Binding-site contacts:
Ligand atom C5 contacts residue PHE132 of chain 1.A at 4.0 Å (hydrophobic).
Ligand atom C17 contacts residue CYS75 of chain 1.A at 4.0 Å (hydrophobic).
Ligand atom C30 contacts residue TRP72 of chain 1.A at 3.5 Å (hydrophobic).
Ligand atom C21 contacts residue ILE152 of chain 1.A at 4.1 Å (hydrophobic).
Ligand atom C2 contacts residue LEU42 of chain 1.A at 3.6 Å (hydrophobic).
Ligand atom C8 contacts residue ALA82 of chain 1.A at 3.7 Å (hydrophobic).
Ligand atom C31 contacts residue HIS234 of chain 1.A at 4.0 Å.
Ligand atom O3 contacts residue LEU42 of chain 1.A at 3.6 Å.
Ligand atom C31 contacts residue CYS75 of chain 1.A at 3.6 Å (hydrophobic).
Ligand atom C9 contacts residue ALA82 of chain 1.A at 3.9 Å (hydrophobic).
Ligand atom C30 contacts residue TYR257 of chain 1.A at 4.1 Å (hydrophobic).
Ligand atom C28 contacts residue LEU146 of chain 1.A at 3.7 Å (hydrophobic).
Ligand atom C1 contacts residue CYS40 of chain 1.A at 4.1 Å (hydrophobic).
Ligand atom O24 contacts residue CYS75 of chain 1.A at 4.1 Å.
Ligand atom C28 contacts residue CYS148 of chain 1.A at 4.1 Å (hydrophobic).
Ligand atom N4 contacts residue LEU42 of chain 1.A at 3.6 Å.
Ligand atom C5 contacts residue LEU42 of chain 1.A at 3.7 Å (hydrophobic).
Ligand atom F16 contacts residue PHE143 of chain 1.A at 3.6 Å.
Ligand atom C29 contacts residue LEU146 of chain 1.A at 3.8 Å (hydrophobic).
Ligand atom F16 contacts residue PHE133 of chain 1.A at 2.9 Å.
Ligand atom C12 contacts residue LEU79 of chain 1.A at 4.2 Å (hydrophobic).
Ligand atom C29 contacts residue TRP72 of chain 1.A at 3.3 Å (hydrophobic).
Ligand atom C30 contacts residue HIS234 of chain 1.A at 4.1 Å.
Ligand atom O3 contacts residue ALA123 of chain 1.A at 3.5 Å.
Ligand atom C15 contacts residue PHE132 of chain 1.A at 4.1 Å (hydrophobic).
Ligand atom C6 contacts residue PHE132 of chain 1.A at 3.7 Å (hydrophobic).
Ligand atom O24 contacts residue LEU79 of chain 1.A at 3.1 Å.
Ligand atom C22 contacts residue ILE152 of chain 1.A at 3.5 Å (hydrophobic).
Ligand atom C27 contacts residue LEU151 of chain 1.A at 4.0 Å (hydrophobic).
Ligand atom O25 contacts residue ILE155 of chain 1.A at 3.5 Å.
Ligand atom C28 contacts residue LEU151 of chain 1.A at 3.6 Å (hydrophobic).
Ligand atom C9 contacts residue GLN41 of chain 1.A at 3.3 Å.
Ligand atom C21 contacts residue PHE156 of chain 1.A at 4.0 Å (hydrophobic).
Ligand atom C20 contacts residue MET120 of chain 1.A at 3.8 Å (hydrophobic).
Ligand atom O25 contacts residue MET113 of chain 1.A at 4.1 Å.
Ligand atom C1 contacts residue GLN41 of chain 1.A at 3.3 Å.
Ligand atom C30 contacts residue CYS75 of chain 1.A at 3.8 Å (hydrophobic).
Ligand atom C14 contacts residue PHE133 of chain 1.A at 3.6 Å (hydrophobic).
Ligand atom C15 contacts residue PHE133 of chain 1.A at 3.9 Å (hydrophobic).
Ligand atom C5 contacts residue ALA123 of chain 1.A at 3.9 Å (hydrophobic).

A small-molecule ligand and the protein it binds are described below.
Small molecule (SMILES): CC(=O)N1CCN(c2ccc(CN(C3CCC3)S(=O)(=O)c3ccccc3)c(F)c2)CC1

Sequence of chain 1.A:
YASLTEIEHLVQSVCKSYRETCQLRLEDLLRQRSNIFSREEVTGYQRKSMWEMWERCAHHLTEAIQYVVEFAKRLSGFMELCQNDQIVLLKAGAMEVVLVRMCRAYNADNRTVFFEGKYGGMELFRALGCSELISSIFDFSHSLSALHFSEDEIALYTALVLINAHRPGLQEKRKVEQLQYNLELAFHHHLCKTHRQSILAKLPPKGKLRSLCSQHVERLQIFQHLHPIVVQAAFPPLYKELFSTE